Binding-site contacts:
Ligand atom O4 contacts residue THR198 of chain 1.C at 2.8 Å (h-bond).
Ligand atom C6 contacts residue HIS91 of chain 1.C at 3.5 Å.
Ligand atom N1 contacts residue GLU104 of chain 1.C at 3.8 Å.
Ligand atom N1 contacts residue HIS93 of chain 1.C at 3.2 Å (h-bond).
Ligand atom C20 contacts residue HIS66 of chain 1.C at 3.3 Å.
Ligand atom C14 contacts residue ALA129 of chain 1.C at 3.5 Å (hydrophobic).
Ligand atom C16 contacts residue LEU197 of chain 1.C at 3.5 Å (hydrophobic).
Ligand atom N1 contacts residue ZN1 of chain 1.K at 1.9 Å.
Ligand atom C12 contacts residue GLN89 of chain 1.C at 2.6 Å.
Ligand atom C7 contacts residue THR199 of chain 1.C at 3.5 Å.
Ligand atom N1 contacts residue HIS91 of chain 1.C at 3.3 Å (h-bond).
Ligand atom C22 contacts residue THR199 of chain 1.C at 3.6 Å.
Ligand atom O4 contacts residue LEU197 of chain 1.C at 3.2 Å.
Ligand atom C5 contacts residue HIS91 of chain 1.C at 3.5 Å.
Ligand atom C19 contacts residue ASN64 of chain 1.C at 3.9 Å.
Ligand atom O3 contacts residue HIS91 of chain 1.C at 3.6 Å.
Ligand atom C9 contacts residue GLN89 of chain 1.C at 3.3 Å.
Ligand atom C10 contacts residue LEU197 of chain 1.C at 3.4 Å (hydrophobic).
Ligand atom S2 contacts residue HIS91 of chain 1.C at 3.8 Å.
Ligand atom C21 contacts residue TRP4 of chain 1.C at 3.9 Å (hydrophobic).
Ligand atom C15 contacts residue LEU139 of chain 1.C at 4.0 Å (hydrophobic).
Ligand atom C5 contacts residue ZN1 of chain 1.K at 3.9 Å.
Ligand atom O3 contacts residue ZN1 of chain 1.K at 3.1 Å.
Ligand atom C19 contacts residue HIS66 of chain 1.C at 3.8 Å.
Ligand atom S2 contacts residue ZN1 of chain 1.K at 3.0 Å.
Ligand atom O3 contacts residue TRP208 of chain 1.C at 3.9 Å.
Ligand atom O3 contacts residue HIS117 of chain 1.C at 3.3 Å (h-bond).
Ligand atom C13 contacts residue GLN89 of chain 1.C at 3.6 Å.
Ligand atom S2 contacts residue THR198 of chain 1.C at 3.8 Å.
Ligand atom C10 contacts residue VAL119 of chain 1.C at 3.8 Å (hydrophobic).
Ligand atom C8 contacts residue GLN89 of chain 1.C at 3.4 Å.
Ligand atom C20 contacts residue ASN64 of chain 1.C at 3.5 Å.
Ligand atom C17 contacts residue THR199 of chain 1.C at 3.5 Å.
Ligand atom C11 contacts residue GLN89 of chain 1.C at 3.3 Å.
Ligand atom O3 contacts residue VAL141 of chain 1.C at 3.9 Å.
Ligand atom O3 contacts residue VAL119 of chain 1.C at 3.8 Å.
Ligand atom N1 contacts residue THR198 of chain 1.C at 2.6 Å (h-bond).
Ligand atom C6 contacts residue THR199 of chain 1.C at 3.4 Å.
Ligand atom C13 contacts residue THR88 of chain 1.C at 3.7 Å.
Ligand atom N1 contacts residue HIS117 of chain 1.C at 3.2 Å (h-bond).

Sequence of chain 1.C:
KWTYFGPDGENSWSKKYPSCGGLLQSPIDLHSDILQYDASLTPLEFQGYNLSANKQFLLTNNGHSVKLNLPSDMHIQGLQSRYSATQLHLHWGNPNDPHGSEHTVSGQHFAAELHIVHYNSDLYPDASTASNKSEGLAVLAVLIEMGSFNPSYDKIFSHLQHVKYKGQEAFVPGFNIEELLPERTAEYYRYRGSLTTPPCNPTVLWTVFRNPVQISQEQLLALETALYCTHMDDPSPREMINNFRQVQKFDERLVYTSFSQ

This small molecule binds to this protein.
Small molecule (SMILES): NS(=O)(=O)c1cc(-c2ccccc2)cc(-c2ccccc2)c1